The small molecule below binds the protein below.
Small molecule (SMILES): CC(=O)N[C@H]1[C@H](O[C@H]2[C@H](O)[C@@H](NC(C)=O)CO[C@@H]2CO)O[C@H](CO)[C@@H](O[C@@H]2O[C@H](CO)[C@@H](O)[C@H](O[C@H]3O[C@H](CO)[C@@H](O)[C@H](O)[C@@H]3O[C@H]3O[C@H](CO)[C@@H](O)[C@H](O)[C@@H]3O[C@H]3O[C@H](CO)[C@@H](O)[C@H](O)[C@@H]3O)[C@@H]2O)[C@@H]1O

Sequence of chain 5.A:
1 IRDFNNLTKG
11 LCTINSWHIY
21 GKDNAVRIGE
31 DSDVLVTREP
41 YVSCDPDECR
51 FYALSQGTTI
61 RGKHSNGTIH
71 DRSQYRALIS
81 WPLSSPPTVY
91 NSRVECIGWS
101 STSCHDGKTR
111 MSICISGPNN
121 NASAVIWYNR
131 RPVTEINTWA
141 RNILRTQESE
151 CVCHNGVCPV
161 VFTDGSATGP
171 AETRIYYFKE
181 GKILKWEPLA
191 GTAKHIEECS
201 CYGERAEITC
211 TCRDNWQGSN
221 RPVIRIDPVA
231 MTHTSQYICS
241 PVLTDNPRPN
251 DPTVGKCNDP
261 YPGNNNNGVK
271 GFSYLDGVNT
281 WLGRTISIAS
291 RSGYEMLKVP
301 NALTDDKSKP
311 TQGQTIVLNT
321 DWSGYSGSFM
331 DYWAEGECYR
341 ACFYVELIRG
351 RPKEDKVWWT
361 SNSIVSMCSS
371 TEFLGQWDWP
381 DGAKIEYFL

Binding-site contacts:
Ligand atom O7 contacts residue ASN121 of chain 5.A at 3.6 Å (h-bond).
Ligand atom O5 contacts residue ASN121 of chain 5.A at 2.4 Å (h-bond).
Ligand atom C8 contacts residue ARG141 of chain 5.A at 4.2 Å.
Ligand atom C2 contacts residue ASN121 of chain 5.A at 2.4 Å.
Ligand atom C3 contacts residue ASN121 of chain 5.A at 3.8 Å.
Ligand atom O7 contacts residue ASN120 of chain 5.A at 3.4 Å (h-bond).
Ligand atom C8 contacts residue ASN120 of chain 5.A at 3.3 Å.
Ligand atom C5 contacts residue ASN121 of chain 5.A at 3.7 Å.
Ligand atom N2 contacts residue ARG141 of chain 5.A at 4.3 Å.
Ligand atom C7 contacts residue ASN121 of chain 5.A at 3.4 Å.
Ligand atom C4 contacts residue ASN121 of chain 5.A at 4.2 Å.
Ligand atom C7 contacts residue ASN120 of chain 5.A at 3.6 Å.
Ligand atom N2 contacts residue ASN121 of chain 5.A at 2.9 Å (h-bond).
Ligand atom C1 contacts residue ASN121 of chain 5.A at 1.5 Å.